Binding-site contacts:
Ligand atom C8 contacts residue ASP172 of chain 1.A at 3.5 Å.
Ligand atom C10 contacts residue HIS214 of chain 1.A at 3.5 Å.
Ligand atom O1A contacts residue ILE200 of chain 1.A at 3.2 Å.
Ligand atom O1B contacts residue ASP172 of chain 1.A at 3.4 Å (salt-bridge).
Ligand atom O6 contacts residue ARG203 of chain 1.A at 3.0 Å (salt-bridge).
Ligand atom C4 contacts residue HIS244 of chain 1.A at 3.5 Å.
Ligand atom O1A contacts residue ARG128 of chain 1.A at 2.9 Å (salt-bridge).
Ligand atom C1 contacts residue ARG203 of chain 1.A at 3.7 Å.
Ligand atom O4 contacts residue GLN221 of chain 1.A at 3.6 Å.
Ligand atom C2 contacts residue HIS244 of chain 1.A at 3.5 Å.
Ligand atom O1B contacts residue ZN1 of chain 1.D at 2.3 Å.
Ligand atom O8 contacts residue PHE168 of chain 1.A at 3.6 Å.
Ligand atom C5 contacts residue SER218 of chain 1.A at 3.5 Å.
Ligand atom O4 contacts residue HIS244 of chain 1.A at 2.6 Å (h-bond).
Ligand atom C6 contacts residue SER218 of chain 1.A at 3.4 Å.
Ligand atom C1 contacts residue ASP172 of chain 1.A at 3.8 Å.
Ligand atom O1A contacts residue ARG203 of chain 1.A at 2.8 Å (salt-bridge).
Ligand atom C6 contacts residue ASP172 of chain 1.A at 3.6 Å.
Ligand atom C1 contacts residue ARG128 of chain 1.A at 3.6 Å.
Ligand atom O8 contacts residue ASP172 of chain 1.A at 2.8 Å (salt-bridge).
Ligand atom O1B contacts residue HIS244 of chain 1.A at 3.5 Å (h-bond).
Ligand atom C7 contacts residue ARG203 of chain 1.A at 3.7 Å.
Ligand atom C10 contacts residue SER218 of chain 1.A at 3.8 Å.
Ligand atom O2 contacts residue HIS222 of chain 1.A at 3.7 Å.
Ligand atom O2 contacts residue ASP172 of chain 1.A at 2.7 Å (salt-bridge).
Ligand atom C11 contacts residue HIS214 of chain 1.A at 3.3 Å.
Ligand atom N5 contacts residue SER218 of chain 1.A at 2.7 Å (h-bond).
Ligand atom O6 contacts residue ASP172 of chain 1.A at 3.1 Å (salt-bridge).
Ligand atom O1B contacts residue ARG128 of chain 1.A at 2.9 Å (salt-bridge).
Ligand atom C2 contacts residue ASP172 of chain 1.A at 3.4 Å.
Ligand atom C2 contacts residue ZN1 of chain 1.D at 3.2 Å.
Ligand atom C3 contacts residue HIS244 of chain 1.A at 3.4 Å.
Ligand atom C1 contacts residue ZN1 of chain 1.D at 3.1 Å.
Ligand atom C1 contacts residue ILE200 of chain 1.A at 3.7 Å (hydrophobic).
Ligand atom O2 contacts residue ZN1 of chain 1.D at 2.4 Å.
Ligand atom O7 contacts residue ARG203 of chain 1.A at 2.9 Å (salt-bridge).
Ligand atom O2 contacts residue HIS244 of chain 1.A at 3.0 Å (h-bond).
Ligand atom O1B contacts residue ILE200 of chain 1.A at 3.5 Å.
Ligand atom O1B contacts residue HIS176 of chain 1.A at 3.0 Å (h-bond).
Ligand atom O9 contacts residue HIS214 of chain 1.A at 3.0 Å (h-bond).

Sequence of chain 1.A:
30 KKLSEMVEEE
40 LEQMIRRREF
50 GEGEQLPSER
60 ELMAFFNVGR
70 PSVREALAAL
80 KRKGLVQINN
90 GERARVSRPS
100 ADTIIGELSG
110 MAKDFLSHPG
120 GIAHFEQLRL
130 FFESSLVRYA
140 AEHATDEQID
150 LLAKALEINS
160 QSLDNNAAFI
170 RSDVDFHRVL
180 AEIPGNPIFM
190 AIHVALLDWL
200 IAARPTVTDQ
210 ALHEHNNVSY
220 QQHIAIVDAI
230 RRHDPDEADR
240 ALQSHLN

A small-molecule ligand and the protein it binds are described below.
Small molecule (SMILES): CC(=O)N[C@H]1[C@H]([C@H](O)[C@H](O)CO)O[C@](O)(C(=O)O)C[C@@H]1O